A protein and the small-molecule ligand that binds it are described below.
Small molecule (SMILES): O=[N+]([O-])c1ccc(F)c(O)c1

Binding-site contacts:
Ligand atom F contacts residue VAL143 of chain 1.A at 3.5 Å.
Ligand atom F contacts residue SER141 of chain 1.A at 3.0 Å.
Ligand atom C1 contacts residue NAD1 of chain 1.B at 3.5 Å.
Ligand atom C2 contacts residue HIS93 of chain 1.A at 4.0 Å.
Ligand atom O1 contacts residue NAD1 of chain 1.B at 4.0 Å.
Ligand atom C5 contacts residue NAD1 of chain 1.B at 3.4 Å.
Ligand atom C5 contacts residue TYR253 of chain 3.A at 3.8 Å (hydrophobic).
Ligand atom C5 contacts residue SER141 of chain 1.A at 3.7 Å.
Ligand atom C1 contacts residue HIS93 of chain 1.A at 3.5 Å.
Ligand atom O contacts residue NAD1 of chain 1.B at 3.0 Å.
Ligand atom C2 contacts residue NAD1 of chain 1.B at 3.5 Å.
Ligand atom O1 contacts residue LEU195 of chain 1.A at 3.6 Å.
Ligand atom F contacts residue GLY185 of chain 1.A at 4.0 Å.
Ligand atom O2 contacts residue NAD1 of chain 1.B at 4.1 Å.
Ligand atom C contacts residue TYR154 of chain 1.A at 3.3 Å (hydrophobic).
Ligand atom N contacts residue TRP192 of chain 1.A at 4.1 Å.
Ligand atom F contacts residue PRO184 of chain 1.A at 4.0 Å.
Ligand atom N contacts residue HIS93 of chain 1.A at 4.1 Å.
Ligand atom C contacts residue NAD1 of chain 1.B at 3.1 Å.
Ligand atom C3 contacts residue ASN186 of chain 1.A at 3.8 Å.
Ligand atom C4 contacts residue ASN186 of chain 1.A at 3.5 Å.
Ligand atom O1 contacts residue HIS93 of chain 1.A at 3.2 Å.
Ligand atom O1 contacts residue LEU191 of chain 1.A at 3.2 Å.
Ligand atom O2 contacts residue LEU195 of chain 1.A at 3.5 Å.
Ligand atom F contacts residue NAD1 of chain 1.B at 3.7 Å.
Ligand atom O contacts residue TYR154 of chain 1.A at 2.3 Å (h-bond).
Ligand atom O2 contacts residue TRP192 of chain 1.A at 3.3 Å.
Ligand atom C3 contacts residue TRP192 of chain 1.A at 3.6 Å (hydrophobic).
Ligand atom O contacts residue SER141 of chain 1.A at 2.6 Å (h-bond).
Ligand atom C4 contacts residue GLY185 of chain 1.A at 4.1 Å.
Ligand atom N contacts residue LEU195 of chain 1.A at 3.8 Å.
Ligand atom C contacts residue SER141 of chain 1.A at 3.5 Å.
Ligand atom C4 contacts residue NAD1 of chain 1.B at 3.6 Å.
Ligand atom O contacts residue VAL143 of chain 1.A at 4.1 Å.
Ligand atom C4 contacts residue TYR253 of chain 3.A at 3.8 Å (hydrophobic).
Ligand atom C1 contacts residue TYR154 of chain 1.A at 3.4 Å (hydrophobic).
Ligand atom C3 contacts residue NAD1 of chain 1.B at 3.3 Å.
Ligand atom N contacts residue NAD1 of chain 1.B at 3.9 Å.
Ligand atom C contacts residue HIS93 of chain 1.A at 4.1 Å.
Ligand atom F contacts residue TYR253 of chain 3.A at 2.8 Å.

Sequence of chain 3.A:
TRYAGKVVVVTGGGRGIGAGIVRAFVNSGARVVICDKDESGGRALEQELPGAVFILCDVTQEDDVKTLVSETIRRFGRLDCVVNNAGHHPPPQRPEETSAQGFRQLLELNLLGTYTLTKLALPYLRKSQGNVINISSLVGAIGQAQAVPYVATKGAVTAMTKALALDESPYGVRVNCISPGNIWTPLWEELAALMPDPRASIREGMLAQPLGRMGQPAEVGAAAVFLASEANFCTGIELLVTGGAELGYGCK

Sequence of chain 1.A:
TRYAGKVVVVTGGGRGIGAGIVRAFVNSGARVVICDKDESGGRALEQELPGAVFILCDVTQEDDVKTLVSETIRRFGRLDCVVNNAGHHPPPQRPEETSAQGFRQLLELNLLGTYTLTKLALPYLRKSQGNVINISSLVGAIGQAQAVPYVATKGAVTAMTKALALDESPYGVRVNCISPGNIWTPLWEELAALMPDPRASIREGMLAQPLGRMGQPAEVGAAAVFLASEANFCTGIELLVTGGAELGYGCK